The small molecule below binds the protein below.
Small molecule (SMILES): CC(=O)N[C@@H]1[C@@H](O)[C@H](O)[C@@H](CO)O[C@H]1O

Sequence of chain 1.J:
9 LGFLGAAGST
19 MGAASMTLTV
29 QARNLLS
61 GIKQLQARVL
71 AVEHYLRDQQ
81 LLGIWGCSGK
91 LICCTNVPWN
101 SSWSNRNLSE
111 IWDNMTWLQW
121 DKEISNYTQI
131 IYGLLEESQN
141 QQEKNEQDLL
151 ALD

Binding-site contacts:
Ligand atom N2 contacts residue ASN107 of chain 1.J at 2.8 Å (h-bond).
Ligand atom C2 contacts residue ASN107 of chain 1.J at 2.3 Å.
Ligand atom C6 contacts residue SER109 of chain 1.J at 3.9 Å.
Ligand atom O5 contacts residue ASN107 of chain 1.J at 2.4 Å (h-bond).
Ligand atom C7 contacts residue ASN107 of chain 1.J at 3.8 Å.
Ligand atom C3 contacts residue ASN107 of chain 1.J at 3.6 Å.
Ligand atom C5 contacts residue ASN107 of chain 1.J at 3.6 Å.
Ligand atom O7 contacts residue ASN107 of chain 1.J at 4.3 Å.
Ligand atom C4 contacts residue ASN107 of chain 1.J at 4.1 Å.
Ligand atom O5 contacts residue SER109 of chain 1.J at 4.1 Å.
Ligand atom C1 contacts residue ASN107 of chain 1.J at 1.4 Å.